Binding-site contacts:
Ligand atom C1 contacts residue LYS325 of chain 1.A at 4.3 Å.
Ligand atom C3 contacts residue PRO321 of chain 1.A at 4.5 Å (hydrophobic).
Ligand atom C2 contacts residue PRO321 of chain 1.A at 4.5 Å (hydrophobic).
Ligand atom C10 contacts residue MET324 of chain 1.A at 4.4 Å (hydrophobic).
Ligand atom C21 contacts residue GLU328 of chain 1.A at 3.6 Å.
Ligand atom C11 contacts residue PRO321 of chain 1.A at 3.4 Å (hydrophobic).
Ligand atom C3 contacts residue LYS325 of chain 1.A at 4.2 Å.
Ligand atom C1 contacts residue PRO321 of chain 1.A at 3.9 Å (hydrophobic).

A small-molecule ligand and the protein it binds are described below.
Small molecule (SMILES): C[C@H](CCC(=O)NCCC[N+](C)(C)CC(O)CS(=O)(=O)O)[C@H]1CC[C@H]2[C@@H]3[C@H](O)C[C@@H]4C[C@H](O)CC[C@]4(C)[C@H]3C[C@H](O)[C@]12C

Sequence of chain 1.A:
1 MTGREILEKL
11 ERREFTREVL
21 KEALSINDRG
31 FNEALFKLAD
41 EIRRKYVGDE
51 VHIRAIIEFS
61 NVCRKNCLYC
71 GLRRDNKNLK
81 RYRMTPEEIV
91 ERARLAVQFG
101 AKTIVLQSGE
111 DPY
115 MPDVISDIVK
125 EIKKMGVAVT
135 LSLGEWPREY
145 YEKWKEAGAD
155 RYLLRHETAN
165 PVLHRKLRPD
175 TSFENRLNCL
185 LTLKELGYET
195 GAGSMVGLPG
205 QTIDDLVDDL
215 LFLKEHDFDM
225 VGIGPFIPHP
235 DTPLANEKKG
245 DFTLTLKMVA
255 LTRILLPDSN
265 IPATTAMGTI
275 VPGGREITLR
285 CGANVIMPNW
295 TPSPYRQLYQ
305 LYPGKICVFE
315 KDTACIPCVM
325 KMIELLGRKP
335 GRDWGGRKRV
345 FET